Sequence of chain 1.L:
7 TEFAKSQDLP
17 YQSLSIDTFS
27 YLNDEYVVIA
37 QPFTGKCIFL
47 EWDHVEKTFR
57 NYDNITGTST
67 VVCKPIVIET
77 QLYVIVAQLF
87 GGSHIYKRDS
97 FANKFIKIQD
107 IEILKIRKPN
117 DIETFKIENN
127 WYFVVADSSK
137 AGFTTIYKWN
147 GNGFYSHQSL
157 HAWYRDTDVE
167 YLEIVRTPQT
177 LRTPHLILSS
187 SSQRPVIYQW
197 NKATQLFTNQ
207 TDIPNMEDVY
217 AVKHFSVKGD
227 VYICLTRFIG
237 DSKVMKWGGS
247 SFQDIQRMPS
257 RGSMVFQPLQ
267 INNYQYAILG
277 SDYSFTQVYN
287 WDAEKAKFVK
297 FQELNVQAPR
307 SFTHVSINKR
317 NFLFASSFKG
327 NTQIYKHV

The protein below binds the small molecule below.
Small molecule (SMILES): CC(=O)N[C@@H]1[C@@H](O)[C@H](O)[C@@H](CO)O[C@H]1O

Binding-site contacts:
Ligand atom O6 contacts residue ILE44 of chain 1.L at 3.4 Å.
Ligand atom C4 contacts residue LYS42 of chain 1.L at 4.0 Å.
Ligand atom C1 contacts residue ASN60 of chain 1.L at 1.4 Å.
Ligand atom C6 contacts residue ILE44 of chain 1.L at 4.1 Å (hydrophobic).
Ligand atom O5 contacts residue LYS42 of chain 1.L at 3.2 Å (salt-bridge).
Ligand atom C2 contacts residue ASN60 of chain 1.L at 2.5 Å.
Ligand atom C3 contacts residue ASN60 of chain 1.L at 3.8 Å.
Ligand atom C5 contacts residue LYS42 of chain 1.L at 3.7 Å.
Ligand atom N2 contacts residue ASN60 of chain 1.L at 2.9 Å (h-bond).
Ligand atom C2 contacts residue LYS42 of chain 1.L at 4.5 Å.
Ligand atom O5 contacts residue ILE44 of chain 1.L at 4.4 Å.
Ligand atom O6 contacts residue GLN37 of chain 1.L at 3.9 Å.
Ligand atom O5 contacts residue ASN60 of chain 1.L at 2.4 Å (h-bond).
Ligand atom C1 contacts residue LYS42 of chain 1.L at 4.1 Å.
Ligand atom C5 contacts residue ASN60 of chain 1.L at 3.7 Å.
Ligand atom C7 contacts residue ASN60 of chain 1.L at 3.2 Å.
Ligand atom C5 contacts residue ILE44 of chain 1.L at 4.4 Å (hydrophobic).
Ligand atom C4 contacts residue ASN60 of chain 1.L at 4.2 Å.
Ligand atom C8 contacts residue ASN60 of chain 1.L at 4.4 Å.
Ligand atom N2 contacts residue ASN57 of chain 1.L at 3.8 Å.
Ligand atom O7 contacts residue ASN60 of chain 1.L at 3.2 Å (h-bond).
Ligand atom C2 contacts residue ASN57 of chain 1.L at 4.2 Å.
Ligand atom C1 contacts residue ASN57 of chain 1.L at 3.9 Å.
Ligand atom C3 contacts residue ASN57 of chain 1.L at 4.5 Å.
Ligand atom C6 contacts residue LYS42 of chain 1.L at 3.5 Å.
Ligand atom O6 contacts residue TYR17 of chain 1.L at 4.2 Å.